Sequence of chain 1.B:
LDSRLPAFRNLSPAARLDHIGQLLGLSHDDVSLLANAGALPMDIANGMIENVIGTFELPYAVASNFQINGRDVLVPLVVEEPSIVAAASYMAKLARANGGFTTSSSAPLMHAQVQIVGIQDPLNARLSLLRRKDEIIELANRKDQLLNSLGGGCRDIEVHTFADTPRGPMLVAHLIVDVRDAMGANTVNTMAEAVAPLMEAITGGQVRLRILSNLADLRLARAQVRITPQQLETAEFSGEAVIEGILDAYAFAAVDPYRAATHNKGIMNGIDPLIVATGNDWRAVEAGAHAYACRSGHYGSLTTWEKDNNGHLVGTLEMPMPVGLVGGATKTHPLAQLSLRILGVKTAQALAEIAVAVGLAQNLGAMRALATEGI

Sequence of chain 1.A:
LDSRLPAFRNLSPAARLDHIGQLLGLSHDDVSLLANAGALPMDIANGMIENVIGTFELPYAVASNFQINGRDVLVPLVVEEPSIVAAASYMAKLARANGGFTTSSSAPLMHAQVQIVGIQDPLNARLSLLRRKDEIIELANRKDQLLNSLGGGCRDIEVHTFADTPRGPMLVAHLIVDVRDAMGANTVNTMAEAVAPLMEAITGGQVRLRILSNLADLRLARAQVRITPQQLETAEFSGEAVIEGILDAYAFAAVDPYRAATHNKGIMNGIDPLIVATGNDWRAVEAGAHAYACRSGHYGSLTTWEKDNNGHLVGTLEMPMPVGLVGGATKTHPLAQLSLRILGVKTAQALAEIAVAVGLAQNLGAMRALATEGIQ

Binding-site contacts:
Ligand atom O8 contacts residue ASN271 of chain 1.A at 3.1 Å (h-bond).
Ligand atom O7 contacts residue ILE213 of chain 1.B at 3.8 Å.
Ligand atom O3 contacts residue THR264 of chain 1.A at 3.6 Å.
Ligand atom C5 contacts residue ALA368 of chain 1.A at 3.9 Å (hydrophobic).
Ligand atom O3 contacts residue ARG261 of chain 1.A at 2.5 Å (salt-bridge).
Ligand atom C2 contacts residue COA1 of chain 1.D at 3.5 Å.
Ligand atom O4 contacts residue ARG261 of chain 1.A at 3.5 Å (salt-bridge).
Ligand atom C5 contacts residue LEU372 of chain 1.A at 4.0 Å (hydrophobic).
Ligand atom C8 contacts residue LYS267 of chain 1.A at 4.0 Å.
Ligand atom O4 contacts residue THR264 of chain 1.A at 3.9 Å.
Ligand atom O4 contacts residue HIS265 of chain 1.A at 4.0 Å.
Ligand atom O8 contacts residue LYS267 of chain 1.A at 2.8 Å (salt-bridge).
Ligand atom C6 contacts residue ILE213 of chain 1.B at 4.5 Å (hydrophobic).
Ligand atom O4 contacts residue LEU372 of chain 1.A at 4.0 Å.
Ligand atom C4 contacts residue GLY268 of chain 1.A at 3.9 Å.
Ligand atom C8 contacts residue GLU83 of chain 1.A at 3.6 Å.
Ligand atom C2 contacts residue GLY268 of chain 1.A at 4.4 Å.
Ligand atom C6 contacts residue ALA368 of chain 1.A at 4.1 Å (hydrophobic).
Ligand atom C8 contacts residue ASN271 of chain 1.A at 3.8 Å.
Ligand atom C6 contacts residue ILE377 of chain 1.A at 3.5 Å (hydrophobic).
Ligand atom O3 contacts residue ILE213 of chain 1.B at 4.0 Å.
Ligand atom O7 contacts residue LEU214 of chain 1.B at 4.2 Å.
Ligand atom O8 contacts residue GLU83 of chain 1.A at 2.8 Å (salt-bridge).
Ligand atom C5 contacts residue ARG261 of chain 1.A at 3.3 Å.
Ligand atom O4 contacts residue ALA368 of chain 1.A at 3.5 Å.
Ligand atom C8 contacts residue COA1 of chain 1.D at 3.4 Å.
Ligand atom C5 contacts residue THR264 of chain 1.A at 3.7 Å.
Ligand atom O7 contacts residue THR264 of chain 1.A at 3.8 Å.
Ligand atom C4 contacts residue ALA368 of chain 1.A at 3.9 Å (hydrophobic).
Ligand atom C4 contacts residue THR264 of chain 1.A at 3.7 Å.
Ligand atom C2 contacts residue ASN271 of chain 1.A at 3.7 Å.
Ligand atom C6 contacts residue COA1 of chain 1.D at 3.9 Å.
Ligand atom O8 contacts residue COA1 of chain 1.D at 3.8 Å.
Ligand atom C3 contacts residue COA1 of chain 1.D at 4.3 Å.
Ligand atom O3 contacts residue LEU372 of chain 1.A at 3.5 Å.

This small molecule binds to this protein.
Small molecule (SMILES): C[C@@](O)(CCO)CC(=O)[O-]